This small molecule binds to this protein.
Small molecule (SMILES): CC(C)CN(C[C@@H](O)[C@H](Cc1ccccc1)NC(=O)O[C@H]1CO[C@H]2OCC[C@H]21)S(=O)(=O)c1ccc(N)cc1

Binding-site contacts:
Ligand atom O18 contacts residue ASP25 of chain 1.B at 2.5 Å (salt-bridge).
Ligand atom O9 contacts residue ILE50 of chain 1.B at 3.0 Å.
Ligand atom O9 contacts residue GLY49 of chain 1.A at 3.4 Å.
Ligand atom C36 contacts residue PRO81 of chain 1.A at 3.6 Å (hydrophobic).
Ligand atom O26 contacts residue ASP29 of chain 1.B at 3.1 Å (salt-bridge).
Ligand atom C32 contacts residue GLY27 of chain 1.B at 3.6 Å.
Ligand atom O28 contacts residue ASP29 of chain 1.B at 2.8 Å (salt-bridge).
Ligand atom O10 contacts residue ILE50 of chain 1.B at 3.5 Å.
Ligand atom O18 contacts residue ASP25 of chain 1.A at 2.5 Å (salt-bridge).
Ligand atom C14 contacts residue GLY27 of chain 1.A at 3.7 Å.
Ligand atom C7 contacts residue ASP30 of chain 1.A at 3.3 Å.
Ligand atom C13 contacts residue ASP25 of chain 1.B at 3.7 Å.
Ligand atom C13 contacts residue GLY27 of chain 1.A at 3.8 Å.
Ligand atom C36 contacts residue GLY49 of chain 1.B at 3.6 Å.
Ligand atom O23 contacts residue ALA28 of chain 1.B at 3.5 Å.
Ligand atom O28 contacts residue ALA28 of chain 1.B at 3.8 Å.
Ligand atom C17 contacts residue ASP25 of chain 1.B at 3.3 Å.
Ligand atom C2 contacts residue ASP30 of chain 1.A at 3.6 Å.
Ligand atom C17 contacts residue ASP25 of chain 1.A at 3.2 Å.
Ligand atom C27 contacts residue ASP29 of chain 1.B at 3.4 Å.
Ligand atom C12 contacts residue GLY27 of chain 1.A at 3.5 Å.
Ligand atom C16 contacts residue ASP25 of chain 1.A at 3.0 Å.
Ligand atom C29 contacts residue GLY27 of chain 1.B at 3.7 Å.
Ligand atom N1 contacts residue ASP30 of chain 1.A at 3.1 Å (salt-bridge).
Ligand atom O18 contacts residue ALA28 of chain 1.B at 3.7 Å.
Ligand atom C25 contacts residue ASP30 of chain 1.B at 3.7 Å.
Ligand atom C36 contacts residue ILE50 of chain 1.B at 3.7 Å (hydrophobic).
Ligand atom C6 contacts residue ALA28 of chain 1.A at 3.5 Å (hydrophobic).
Ligand atom C31 contacts residue GLY48 of chain 1.B at 3.2 Å.
Ligand atom O26 contacts residue ASP30 of chain 1.B at 2.9 Å (salt-bridge).
Ligand atom C32 contacts residue ASP25 of chain 1.A at 3.4 Å.
Ligand atom C33 contacts residue GLY27 of chain 1.B at 3.3 Å.
Ligand atom N20 contacts residue GLY27 of chain 1.B at 3.1 Å (h-bond).
Ligand atom C4 contacts residue GLY48 of chain 1.A at 3.5 Å.
Ligand atom C30 contacts residue GLY48 of chain 1.B at 3.2 Å.
Ligand atom C14 contacts residue ILE82 of chain 1.B at 3.7 Å (hydrophobic).
Ligand atom O26 contacts residue ALA28 of chain 1.B at 3.6 Å.
Ligand atom O10 contacts residue ILE84 of chain 1.A at 3.7 Å.
Ligand atom O18 contacts residue GLY27 of chain 1.B at 3.3 Å.
Ligand atom C7 contacts residue ALA28 of chain 1.A at 3.4 Å (hydrophobic).

Sequence of chain 1.A:
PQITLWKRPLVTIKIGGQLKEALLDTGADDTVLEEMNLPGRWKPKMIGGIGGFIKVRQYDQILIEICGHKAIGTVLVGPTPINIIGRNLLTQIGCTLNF

Sequence of chain 1.B:
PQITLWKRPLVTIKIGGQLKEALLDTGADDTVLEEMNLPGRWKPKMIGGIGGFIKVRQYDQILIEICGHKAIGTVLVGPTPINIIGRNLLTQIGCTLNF